Binding-site contacts:
Ligand atom N contacts residue CYS1 of chain 47.E at 1.3 Å.
Ligand atom OXT contacts residue GLN95 of chain 47.C at 2.7 Å (h-bond).
Ligand atom O contacts residue MET247 of chain 47.A at 3.4 Å (h-bond).
Ligand atom CA contacts residue MET247 of chain 47.A at 4.1 Å (hydrophobic).
Ligand atom O contacts residue PHE264 of chain 47.A at 3.9 Å.
Ligand atom C contacts residue MET247 of chain 47.A at 3.9 Å (hydrophobic).
Ligand atom C contacts residue GLN95 of chain 47.C at 3.1 Å.
Ligand atom C contacts residue CYS1 of chain 47.E at 2.8 Å (hydrophobic).
Ligand atom N contacts residue MET247 of chain 47.A at 3.8 Å.
Ligand atom O contacts residue GLN95 of chain 47.C at 3.3 Å (h-bond).
Ligand atom O contacts residue ASP235 of chain 47.C at 4.5 Å.
Ligand atom OXT contacts residue CYS1 of chain 47.E at 2.7 Å (h-bond).
Ligand atom OXT contacts residue PHE264 of chain 47.A at 4.2 Å.
Ligand atom O contacts residue SER96 of chain 47.C at 3.6 Å.
Ligand atom CA contacts residue GLN95 of chain 47.C at 4.2 Å.
Ligand atom C contacts residue PHE264 of chain 47.A at 3.8 Å (hydrophobic).
Ligand atom CA contacts residue PHE264 of chain 47.A at 3.1 Å (hydrophobic).
Ligand atom N contacts residue PHE264 of chain 47.A at 3.5 Å (h-bond).
Ligand atom OXT contacts residue ASP235 of chain 47.C at 2.9 Å (salt-bridge).
Ligand atom CA contacts residue CYS265 of chain 47.A at 4.4 Å (hydrophobic).
Ligand atom CA contacts residue CYS1 of chain 47.E at 2.4 Å (hydrophobic).
Ligand atom O contacts residue CYS1 of chain 47.E at 3.7 Å.
Ligand atom C contacts residue ASP235 of chain 47.C at 4.0 Å.

Sequence of chain 47.A:
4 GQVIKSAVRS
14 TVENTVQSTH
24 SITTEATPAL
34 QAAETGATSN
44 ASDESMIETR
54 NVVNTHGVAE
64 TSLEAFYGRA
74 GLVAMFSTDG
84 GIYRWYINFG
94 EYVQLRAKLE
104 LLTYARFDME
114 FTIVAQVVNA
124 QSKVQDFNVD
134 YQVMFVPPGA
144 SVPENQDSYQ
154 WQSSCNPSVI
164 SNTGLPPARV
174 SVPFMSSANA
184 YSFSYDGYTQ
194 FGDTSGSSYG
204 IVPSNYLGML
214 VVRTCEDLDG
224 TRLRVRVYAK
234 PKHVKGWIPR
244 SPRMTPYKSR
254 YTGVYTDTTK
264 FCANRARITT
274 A

A small-molecule ligand and the protein it binds are described below.
Small molecule (SMILES): NCC(=O)O

Sequence of chain 47.C:
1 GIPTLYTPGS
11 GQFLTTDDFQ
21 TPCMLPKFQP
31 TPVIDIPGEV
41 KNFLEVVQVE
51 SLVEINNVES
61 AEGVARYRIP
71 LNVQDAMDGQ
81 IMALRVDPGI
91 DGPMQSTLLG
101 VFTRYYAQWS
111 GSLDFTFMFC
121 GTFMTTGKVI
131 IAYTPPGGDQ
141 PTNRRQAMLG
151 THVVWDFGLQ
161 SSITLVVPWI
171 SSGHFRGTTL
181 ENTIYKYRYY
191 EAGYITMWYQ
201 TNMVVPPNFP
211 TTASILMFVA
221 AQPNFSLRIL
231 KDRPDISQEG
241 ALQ